Binding-site contacts:
Ligand atom O5 contacts residue ASN66 of chain 1.D at 2.4 Å (h-bond).
Ligand atom C7 contacts residue ASN66 of chain 1.D at 3.0 Å.
Ligand atom N2 contacts residue ASN66 of chain 1.D at 3.1 Å (h-bond).
Ligand atom C8 contacts residue ASN66 of chain 1.D at 3.3 Å.
Ligand atom O5 contacts residue GLU69 of chain 1.D at 3.5 Å (salt-bridge).
Ligand atom C1 contacts residue SER68 of chain 1.D at 4.4 Å.
Ligand atom C3 contacts residue ASN66 of chain 1.D at 3.7 Å.
Ligand atom C4 contacts residue ASN66 of chain 1.D at 4.3 Å.
Ligand atom O5 contacts residue SER68 of chain 1.D at 4.3 Å.
Ligand atom O7 contacts residue ASN66 of chain 1.D at 3.5 Å (h-bond).
Ligand atom C1 contacts residue ASN66 of chain 1.D at 1.4 Å.
Ligand atom O3 contacts residue ASN66 of chain 1.D at 4.2 Å.
Ligand atom C6 contacts residue GLU69 of chain 1.D at 4.4 Å.
Ligand atom C5 contacts residue ASN66 of chain 1.D at 3.7 Å.
Ligand atom C1 contacts residue GLU69 of chain 1.D at 4.0 Å.
Ligand atom C2 contacts residue ASN66 of chain 1.D at 2.4 Å.

The protein below binds the small molecule below.
Small molecule (SMILES): CC(=O)N[C@@H]1[C@@H](O)[C@H](O)[C@@H](CO)O[C@H]1O

Sequence of chain 1.D:
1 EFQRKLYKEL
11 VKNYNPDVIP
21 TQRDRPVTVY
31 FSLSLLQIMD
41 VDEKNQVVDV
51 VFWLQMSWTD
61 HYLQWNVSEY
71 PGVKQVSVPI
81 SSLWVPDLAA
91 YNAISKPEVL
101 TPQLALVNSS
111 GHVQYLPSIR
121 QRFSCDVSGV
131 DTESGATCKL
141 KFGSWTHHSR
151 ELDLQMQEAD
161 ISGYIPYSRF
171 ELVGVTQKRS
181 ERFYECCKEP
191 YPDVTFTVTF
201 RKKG